Binding-site contacts:
Ligand atom N2 contacts residue ASN248 of chain 2.A at 3.0 Å (h-bond).
Ligand atom O6 contacts residue PRO47 of chain 2.A at 4.0 Å.
Ligand atom C5 contacts residue ASP44 of chain 2.A at 4.0 Å.
Ligand atom C5 contacts residue ASN248 of chain 2.A at 3.6 Å.
Ligand atom C8 contacts residue TYR101 of chain 2.A at 3.5 Å (hydrophobic).
Ligand atom O6 contacts residue ARG50 of chain 2.A at 3.6 Å (salt-bridge).
Ligand atom C3 contacts residue ASN248 of chain 2.A at 3.8 Å.
Ligand atom C7 contacts residue SER244 of chain 2.A at 4.1 Å.
Ligand atom C1 contacts residue GLU247 of chain 2.A at 4.0 Å.
Ligand atom O6 contacts residue LEU45 of chain 2.A at 2.8 Å (h-bond).
Ligand atom O6 contacts residue PRO47 of chain 2.A at 4.0 Å.
Ligand atom O5 contacts residue PG41 of chain 2.I at 3.5 Å.
Ligand atom C2 contacts residue GLU247 of chain 2.A at 3.7 Å.
Ligand atom O5 contacts residue ASN248 of chain 2.A at 2.3 Å (h-bond).
Ligand atom O7 contacts residue SER244 of chain 2.A at 3.6 Å.
Ligand atom C8 contacts residue ARG243 of chain 2.A at 3.8 Å.
Ligand atom O6 contacts residue PG41 of chain 2.I at 3.7 Å.
Ligand atom O6 contacts residue GLY99 of chain 2.A at 3.8 Å.
Ligand atom C2 contacts residue ASN248 of chain 2.A at 2.5 Å.
Ligand atom O3 contacts residue PRO100 of chain 2.A at 3.6 Å.
Ligand atom C8 contacts residue GLU247 of chain 2.A at 3.4 Å.
Ligand atom C4 contacts residue ASP44 of chain 2.A at 3.5 Å.
Ligand atom C3 contacts residue GLU247 of chain 2.A at 3.9 Å.
Ligand atom C1 contacts residue ASN248 of chain 2.A at 1.4 Å.
Ligand atom C8 contacts residue SER244 of chain 2.A at 3.9 Å.
Ligand atom C6 contacts residue LEU45 of chain 2.A at 3.6 Å (hydrophobic).
Ligand atom O4 contacts residue ASP44 of chain 2.A at 2.6 Å (salt-bridge).
Ligand atom O6 contacts residue PRO100 of chain 2.A at 3.6 Å.
Ligand atom N2 contacts residue GLU247 of chain 2.A at 2.9 Å (salt-bridge).
Ligand atom C7 contacts residue ASN248 of chain 2.A at 3.7 Å.
Ligand atom O6 contacts residue PRO46 of chain 2.A at 3.8 Å.
Ligand atom C6 contacts residue PRO100 of chain 2.A at 3.9 Å (hydrophobic).
Ligand atom C6 contacts residue GLY99 of chain 2.A at 3.6 Å.
Ligand atom C6 contacts residue ASP44 of chain 2.A at 3.4 Å.
Ligand atom O7 contacts residue ASN248 of chain 2.A at 3.9 Å.
Ligand atom O7 contacts residue PG41 of chain 2.I at 3.7 Å.
Ligand atom O6 contacts residue ASP44 of chain 2.A at 3.4 Å (salt-bridge).
Ligand atom C6 contacts residue PRO46 of chain 2.A at 3.9 Å (hydrophobic).
Ligand atom O6 contacts residue LEU43 of chain 2.A at 3.2 Å (h-bond).
Ligand atom C7 contacts residue GLU247 of chain 2.A at 3.7 Å.

This small molecule binds to this protein.
Small molecule (SMILES): CC(=O)N[C@H]1[C@H](O[C@H]2[C@H](O)[C@@H](NC(C)=O)CO[C@@H]2CO)O[C@H](CO)[C@@H](O[C@@H]2O[C@H](CO[C@H]3O[C@H](CO)[C@@H](O)[C@H](O[C@H]4O[C@H](CO)[C@@H](O)[C@H](O)[C@@H]4O)[C@@H]3O)[C@@H](O)[C@H](O)[C@@H]2O)[C@@H]1O

Sequence of chain 2.A:
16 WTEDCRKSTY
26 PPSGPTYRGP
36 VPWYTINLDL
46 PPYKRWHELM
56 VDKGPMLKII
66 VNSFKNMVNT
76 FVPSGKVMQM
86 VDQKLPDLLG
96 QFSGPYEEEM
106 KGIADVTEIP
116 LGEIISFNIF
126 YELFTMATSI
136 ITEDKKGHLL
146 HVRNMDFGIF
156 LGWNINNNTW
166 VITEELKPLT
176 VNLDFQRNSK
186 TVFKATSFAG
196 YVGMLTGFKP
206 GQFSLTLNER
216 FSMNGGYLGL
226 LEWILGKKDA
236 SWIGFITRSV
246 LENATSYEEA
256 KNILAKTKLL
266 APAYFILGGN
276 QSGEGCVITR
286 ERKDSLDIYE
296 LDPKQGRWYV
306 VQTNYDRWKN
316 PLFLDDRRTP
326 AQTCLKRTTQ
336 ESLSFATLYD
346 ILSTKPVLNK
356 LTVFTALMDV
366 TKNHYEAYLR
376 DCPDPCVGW